Sequence of chain 1.D:
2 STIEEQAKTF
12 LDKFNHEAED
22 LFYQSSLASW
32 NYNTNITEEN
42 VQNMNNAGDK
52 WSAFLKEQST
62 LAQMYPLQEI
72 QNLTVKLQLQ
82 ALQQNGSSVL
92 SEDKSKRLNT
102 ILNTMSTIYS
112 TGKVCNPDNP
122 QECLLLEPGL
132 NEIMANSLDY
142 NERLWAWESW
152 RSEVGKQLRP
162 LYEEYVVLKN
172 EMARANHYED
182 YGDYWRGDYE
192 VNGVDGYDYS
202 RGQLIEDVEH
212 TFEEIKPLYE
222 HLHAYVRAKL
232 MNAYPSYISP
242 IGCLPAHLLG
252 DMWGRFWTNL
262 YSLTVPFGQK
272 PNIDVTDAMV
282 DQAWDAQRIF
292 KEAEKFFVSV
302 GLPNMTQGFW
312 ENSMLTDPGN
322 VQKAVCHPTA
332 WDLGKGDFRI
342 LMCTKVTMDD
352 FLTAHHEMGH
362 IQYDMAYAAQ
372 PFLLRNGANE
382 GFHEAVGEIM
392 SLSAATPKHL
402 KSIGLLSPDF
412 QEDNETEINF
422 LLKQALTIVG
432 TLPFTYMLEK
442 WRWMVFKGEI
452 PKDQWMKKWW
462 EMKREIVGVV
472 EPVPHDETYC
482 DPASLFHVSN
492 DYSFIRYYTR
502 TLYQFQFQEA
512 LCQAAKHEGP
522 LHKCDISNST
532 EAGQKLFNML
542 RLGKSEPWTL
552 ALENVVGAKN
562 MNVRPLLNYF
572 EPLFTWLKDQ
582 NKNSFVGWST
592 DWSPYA

A protein and the small-molecule ligand that binds it are described below.
Small molecule (SMILES): CC(=O)N[C@@H]1[C@@H](O)[C@H](O)[C@@H](CO)O[C@H]1O

Binding-site contacts:
Ligand atom C7 contacts residue ASN415 of chain 1.D at 3.2 Å.
Ligand atom O7 contacts residue ASN415 of chain 1.D at 3.2 Å (h-bond).
Ligand atom C4 contacts residue ASN415 of chain 1.D at 4.2 Å.
Ligand atom C8 contacts residue PHE268 of chain 1.D at 3.9 Å (hydrophobic).
Ligand atom C3 contacts residue ASN415 of chain 1.D at 3.8 Å.
Ligand atom C5 contacts residue ASN415 of chain 1.D at 3.7 Å.
Ligand atom C1 contacts residue ASN415 of chain 1.D at 1.4 Å.
Ligand atom C2 contacts residue ASN415 of chain 1.D at 2.5 Å.
Ligand atom O5 contacts residue ASN415 of chain 1.D at 2.4 Å (h-bond).
Ligand atom N2 contacts residue ASN415 of chain 1.D at 2.9 Å (h-bond).
Ligand atom C8 contacts residue TRP577 of chain 1.D at 3.6 Å (hydrophobic).
Ligand atom C8 contacts residue ASN415 of chain 1.D at 4.4 Å.
Ligand atom C8 contacts residue ILE419 of chain 1.D at 4.3 Å (hydrophobic).